Binding-site contacts:
Ligand atom C4 contacts residue ASN251 of chain 1.C at 4.2 Å.
Ligand atom C5 contacts residue ASN251 of chain 1.C at 3.7 Å.
Ligand atom N2 contacts residue ASN251 of chain 1.C at 2.9 Å (h-bond).
Ligand atom O6 contacts residue LEU429 of chain 1.C at 4.1 Å.
Ligand atom C3 contacts residue ASN251 of chain 1.C at 3.8 Å.
Ligand atom C7 contacts residue ASN251 of chain 1.C at 3.5 Å.
Ligand atom O7 contacts residue ASN251 of chain 1.C at 4.4 Å.
Ligand atom C8 contacts residue ASN251 of chain 1.C at 3.7 Å.
Ligand atom C1 contacts residue ASN251 of chain 1.C at 1.4 Å.
Ligand atom O5 contacts residue ASN251 of chain 1.C at 2.4 Å (h-bond).
Ligand atom C2 contacts residue ASN251 of chain 1.C at 2.5 Å.

Sequence of chain 1.C:
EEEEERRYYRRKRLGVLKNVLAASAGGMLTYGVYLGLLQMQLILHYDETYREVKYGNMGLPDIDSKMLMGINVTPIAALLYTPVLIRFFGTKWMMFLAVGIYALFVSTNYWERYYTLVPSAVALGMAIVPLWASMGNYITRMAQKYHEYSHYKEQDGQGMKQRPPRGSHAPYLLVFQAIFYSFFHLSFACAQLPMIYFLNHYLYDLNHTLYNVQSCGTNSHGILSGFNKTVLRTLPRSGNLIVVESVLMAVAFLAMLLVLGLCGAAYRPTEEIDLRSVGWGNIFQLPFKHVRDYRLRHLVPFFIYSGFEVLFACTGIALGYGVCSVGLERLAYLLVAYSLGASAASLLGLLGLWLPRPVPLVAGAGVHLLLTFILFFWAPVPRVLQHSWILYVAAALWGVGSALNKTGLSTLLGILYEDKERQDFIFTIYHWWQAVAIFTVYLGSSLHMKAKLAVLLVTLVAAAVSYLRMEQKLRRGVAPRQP

A protein and the small-molecule ligand that binds it are described below.
Small molecule (SMILES): CC(=O)N[C@@H]1[C@@H](O)[C@H](O)[C@@H](CO)O[C@H]1O